Sequence of chain 31.C:
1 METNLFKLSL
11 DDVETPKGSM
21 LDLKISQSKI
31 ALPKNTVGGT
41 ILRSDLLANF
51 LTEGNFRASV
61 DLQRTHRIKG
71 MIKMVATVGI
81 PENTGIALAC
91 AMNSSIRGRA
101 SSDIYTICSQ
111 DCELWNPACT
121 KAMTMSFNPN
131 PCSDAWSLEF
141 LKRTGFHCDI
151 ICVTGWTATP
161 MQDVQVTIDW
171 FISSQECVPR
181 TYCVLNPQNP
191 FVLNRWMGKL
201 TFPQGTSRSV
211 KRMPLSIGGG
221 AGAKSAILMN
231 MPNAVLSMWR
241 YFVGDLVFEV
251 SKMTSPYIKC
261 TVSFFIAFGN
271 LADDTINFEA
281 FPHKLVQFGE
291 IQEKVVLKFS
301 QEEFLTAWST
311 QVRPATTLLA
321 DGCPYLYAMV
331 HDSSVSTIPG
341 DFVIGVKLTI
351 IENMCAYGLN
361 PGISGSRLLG

This small molecule binds to this protein.
Small molecule (SMILES): Nc1ccn([C@@H]2O[C@H](CO[P](=O)(O)O[C@H]3[C@@H](O)[C@H](n4ccc(=O)[nH]c4=O)O[C@@H]3CO[P](=O)(O)O[C@H]3[C@@H](O)[C@H](n4ccc(N)nc4=O)O[C@@H]3CO[P](=O)(O)O[C@H]3[C@@H](O)[C@H](n4ccc(=O)[nH]c4=O)O[C@@H]3CO[P](=O)(O)O[C@H]3[C@@H](O)[C@H](n4cnc5c(=O)nc(N)[nH]c54)O[C@@H]3CO[P](=O)(O)O[C@H]3[C@@H](O)[C@H](n4cnc5c(N)ncnc54)O[C@@H]3CO)[C@@H](O)[C@H]2O)c(=O)n1

Sequence of chain 57.C:
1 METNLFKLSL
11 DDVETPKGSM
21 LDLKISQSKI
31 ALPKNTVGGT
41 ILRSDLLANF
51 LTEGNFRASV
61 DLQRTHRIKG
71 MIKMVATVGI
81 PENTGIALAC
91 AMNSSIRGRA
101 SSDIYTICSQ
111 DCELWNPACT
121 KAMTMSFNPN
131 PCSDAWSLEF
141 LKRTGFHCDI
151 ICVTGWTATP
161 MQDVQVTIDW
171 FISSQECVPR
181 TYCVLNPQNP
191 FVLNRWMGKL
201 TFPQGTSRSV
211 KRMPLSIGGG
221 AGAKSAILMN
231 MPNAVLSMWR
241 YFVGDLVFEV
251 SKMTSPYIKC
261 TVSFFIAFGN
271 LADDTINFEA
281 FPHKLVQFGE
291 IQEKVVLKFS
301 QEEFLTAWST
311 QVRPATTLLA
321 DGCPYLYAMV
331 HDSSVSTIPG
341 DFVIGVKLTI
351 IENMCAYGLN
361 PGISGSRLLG

Binding-site contacts:
Ligand atom O2' contacts residue MET1 of chain 31.C at 3.2 Å (h-bond).
Ligand atom O2' contacts residue SER126 of chain 57.C at 3.6 Å (h-bond).
Ligand atom C5' contacts residue THR124 of chain 57.C at 3.5 Å.
Ligand atom OP1 contacts residue THR3 of chain 31.C at 2.9 Å (h-bond).
Ligand atom C5' contacts residue GLU2 of chain 31.C at 3.2 Å.
Ligand atom P contacts residue SER126 of chain 57.C at 3.7 Å.
Ligand atom O2' contacts residue ARG180 of chain 57.C at 3.9 Å.
Ligand atom OP1 contacts residue THR124 of chain 57.C at 3.8 Å.
Ligand atom P contacts residue LYS7 of chain 31.C at 3.2 Å.
Ligand atom C5 contacts residue ILE350 of chain 57.C at 3.6 Å (hydrophobic).
Ligand atom O4' contacts residue ARG180 of chain 57.C at 4.0 Å.
Ligand atom C4' contacts residue GLU2 of chain 31.C at 3.5 Å.
Ligand atom O4' contacts residue PRO190 of chain 57.C at 3.2 Å.
Ligand atom C4' contacts residue MET1 of chain 31.C at 3.9 Å (hydrophobic).
Ligand atom OP1 contacts residue LYS7 of chain 31.C at 3.4 Å (salt-bridge).
Ligand atom O3' contacts residue THR3 of chain 31.C at 3.8 Å.
Ligand atom OP1 contacts residue ASN4 of chain 31.C at 3.5 Å.
Ligand atom C4 contacts residue VAL192 of chain 57.C at 3.9 Å (hydrophobic).
Ligand atom O5' contacts residue LYS7 of chain 31.C at 3.4 Å (salt-bridge).
Ligand atom N6 contacts residue ILE350 of chain 57.C at 4.0 Å.
Ligand atom C2 contacts residue VAL192 of chain 57.C at 3.7 Å (hydrophobic).
Ligand atom OP1 contacts residue SER126 of chain 57.C at 2.8 Å (h-bond).
Ligand atom C2 contacts residue ARG180 of chain 57.C at 3.6 Å.
Ligand atom OP1 contacts residue THR124 of chain 57.C at 4.0 Å.
Ligand atom OP2 contacts residue LYS7 of chain 31.C at 2.6 Å (salt-bridge).
Ligand atom C5' contacts residue SER126 of chain 57.C at 3.9 Å.
Ligand atom N7 contacts residue ILE350 of chain 57.C at 3.8 Å.
Ligand atom N3 contacts residue ARG180 of chain 57.C at 4.0 Å.
Ligand atom O4' contacts residue MET1 of chain 31.C at 3.7 Å.
Ligand atom P contacts residue THR3 of chain 31.C at 3.9 Å.
Ligand atom C4' contacts residue SER126 of chain 57.C at 3.4 Å.
Ligand atom N3 contacts residue VAL192 of chain 57.C at 3.4 Å.
Ligand atom C4' contacts residue THR124 of chain 57.C at 3.6 Å.
Ligand atom O2' contacts residue MET125 of chain 57.C at 3.6 Å.
Ligand atom C1' contacts residue PRO190 of chain 57.C at 3.9 Å (hydrophobic).
Ligand atom C6 contacts residue ILE350 of chain 57.C at 3.8 Å (hydrophobic).
Ligand atom N6 contacts residue THR349 of chain 57.C at 3.9 Å.
Ligand atom O3' contacts residue GLU2 of chain 31.C at 3.6 Å.
Ligand atom O3' contacts residue SER126 of chain 57.C at 3.3 Å.
Ligand atom C1' contacts residue ARG180 of chain 57.C at 3.7 Å.